Sequence of chain 2.A:
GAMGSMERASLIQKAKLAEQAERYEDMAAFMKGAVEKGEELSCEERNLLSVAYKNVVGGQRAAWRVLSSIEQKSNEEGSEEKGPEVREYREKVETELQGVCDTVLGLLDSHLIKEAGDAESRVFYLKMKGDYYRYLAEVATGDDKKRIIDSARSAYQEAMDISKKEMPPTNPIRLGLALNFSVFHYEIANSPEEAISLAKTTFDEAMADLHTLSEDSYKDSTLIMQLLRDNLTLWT

Binding-site contacts:
Ligand atom C contacts residue LYS127 of chain 2.A at 3.7 Å.
Ligand atom P contacts residue LYS54 of chain 2.A at 3.8 Å.
Ligand atom CA contacts residue ASN231 of chain 2.A at 3.6 Å.
Ligand atom O2P contacts residue ARG61 of chain 2.A at 2.9 Å (salt-bridge).
Ligand atom O contacts residue LEU179 of chain 2.A at 3.4 Å.
Ligand atom CA contacts residue LEU179 of chain 2.A at 3.8 Å (hydrophobic).
Ligand atom N contacts residue ASN180 of chain 2.A at 3.0 Å (h-bond).
Ligand atom O contacts residue ASN180 of chain 2.A at 2.9 Å (h-bond).
Ligand atom CB contacts residue ASN231 of chain 2.A at 3.6 Å.
Ligand atom CG contacts residue VAL183 of chain 2.A at 3.8 Å (hydrophobic).
Ligand atom OXT contacts residue LYS54 of chain 2.A at 3.7 Å.
Ligand atom CG2 contacts residue ASN180 of chain 2.A at 3.6 Å.
Ligand atom P contacts residue TYR135 of chain 2.A at 3.8 Å.
Ligand atom O contacts residue LYS127 of chain 2.A at 2.8 Å (salt-bridge).
Ligand atom CB contacts residue ASN180 of chain 2.A at 3.2 Å.
Ligand atom O contacts residue VAL183 of chain 2.A at 3.5 Å.
Ligand atom O contacts residue LYS54 of chain 2.A at 2.9 Å (salt-bridge).
Ligand atom P contacts residue ARG61 of chain 2.A at 3.7 Å.
Ligand atom C contacts residue ASN231 of chain 2.A at 3.7 Å.
Ligand atom P contacts residue ARG134 of chain 2.A at 3.7 Å.
Ligand atom CB contacts residue ASN231 of chain 2.A at 3.6 Å.
Ligand atom CG1 contacts residue LEU227 of chain 2.A at 3.4 Å (hydrophobic).
Ligand atom CA contacts residue ASN180 of chain 2.A at 3.2 Å.
Ligand atom O contacts residue ASN231 of chain 2.A at 3.0 Å (h-bond).
Ligand atom CG2 contacts residue VAL183 of chain 2.A at 3.6 Å (hydrophobic).
Ligand atom O1P contacts residue ARG61 of chain 2.A at 2.9 Å (salt-bridge).
Ligand atom C contacts residue ASN180 of chain 2.A at 3.6 Å.
Ligand atom O3P contacts residue TYR135 of chain 2.A at 2.6 Å (h-bond).
Ligand atom C contacts residue LYS54 of chain 2.A at 3.2 Å.
Ligand atom CG1 contacts residue LEU179 of chain 2.A at 3.8 Å (hydrophobic).
Ligand atom CG2 contacts residue ARG134 of chain 2.A at 3.8 Å.
Ligand atom CG2 contacts residue GLY176 of chain 2.A at 3.5 Å.
Ligand atom N contacts residue ASN231 of chain 2.A at 2.9 Å (h-bond).
Ligand atom CG1 contacts residue S8O1 of chain 2.C at 3.8 Å.
Ligand atom O3P contacts residue ARG134 of chain 2.A at 2.9 Å (salt-bridge).
Ligand atom O2P contacts residue LYS54 of chain 2.A at 3.7 Å.
Ligand atom O3P contacts residue LYS54 of chain 2.A at 2.9 Å (salt-bridge).
Ligand atom CB contacts residue TRP235 of chain 2.A at 3.8 Å (hydrophobic).
Ligand atom CA contacts residue ASN231 of chain 2.A at 3.7 Å.
Ligand atom O1P contacts residue ARG134 of chain 2.A at 2.9 Å (salt-bridge).

The protein below binds the small molecule below.
Small molecule (SMILES): CC(C)[C@H](NC(=O)[C@@H](NC(=O)[C@H](C)NC(=O)[C@@H]1CCCN1C(=O)[C@@H](N)Cc1ccccc1)[C@@H](C)OP(=O)(O)O)C(=O)O